The small molecule below binds the protein below.
Small molecule (SMILES): O=C1CN2C(=NN1)COc1ccccc12

Sequence of chain 1.A:
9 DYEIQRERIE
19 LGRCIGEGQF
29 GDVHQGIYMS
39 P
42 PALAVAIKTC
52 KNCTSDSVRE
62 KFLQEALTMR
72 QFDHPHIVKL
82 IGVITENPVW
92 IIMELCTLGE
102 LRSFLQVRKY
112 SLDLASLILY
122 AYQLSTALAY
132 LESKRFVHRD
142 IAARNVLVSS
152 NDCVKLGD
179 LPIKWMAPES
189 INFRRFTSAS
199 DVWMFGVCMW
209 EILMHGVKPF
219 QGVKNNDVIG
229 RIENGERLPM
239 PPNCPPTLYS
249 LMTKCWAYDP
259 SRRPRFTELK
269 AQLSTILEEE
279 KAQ

Binding-site contacts:
Ligand atom O7 contacts residue CYS97 of chain 1.A at 3.5 Å (h-bond).
Ligand atom C10 contacts residue CYS97 of chain 1.A at 3.2 Å (hydrophobic).
Ligand atom N2 contacts residue LEU148 of chain 1.A at 3.7 Å.
Ligand atom C12 contacts residue LEU148 of chain 1.A at 3.6 Å (hydrophobic).
Ligand atom O15 contacts residue VAL79 of chain 1.A at 3.6 Å.
Ligand atom C3 contacts residue LEU148 of chain 1.A at 3.6 Å (hydrophobic).
Ligand atom C12 contacts residue ALA47 of chain 1.A at 3.9 Å (hydrophobic).
Ligand atom C4 contacts residue VAL31 of chain 1.A at 3.9 Å (hydrophobic).
Ligand atom O7 contacts residue GLY100 of chain 1.A at 3.4 Å.
Ligand atom C13 contacts residue ILE23 of chain 1.A at 4.1 Å (hydrophobic).
Ligand atom N14 contacts residue CYS97 of chain 1.A at 3.9 Å.
Ligand atom N11 contacts residue LEU96 of chain 1.A at 3.9 Å.
Ligand atom C13 contacts residue GLY24 of chain 1.A at 3.9 Å.
Ligand atom C1 contacts residue LEU148 of chain 1.A at 3.7 Å (hydrophobic).
Ligand atom N11 contacts residue ALA47 of chain 1.A at 3.6 Å.
Ligand atom O15 contacts residue MET94 of chain 1.A at 3.4 Å.
Ligand atom N11 contacts residue GLU95 of chain 1.A at 3.6 Å (salt-bridge).
Ligand atom C9 contacts residue VAL31 of chain 1.A at 4.1 Å (hydrophobic).
Ligand atom N11 contacts residue CYS97 of chain 1.A at 3.2 Å (h-bond).
Ligand atom C5 contacts residue CYS97 of chain 1.A at 4.1 Å (hydrophobic).
Ligand atom C10 contacts residue LEU96 of chain 1.A at 3.9 Å (hydrophobic).
Ligand atom N14 contacts residue ALA47 of chain 1.A at 3.5 Å.
Ligand atom C10 contacts residue ILE23 of chain 1.A at 3.8 Å (hydrophobic).
Ligand atom C8 contacts residue ILE23 of chain 1.A at 4.0 Å (hydrophobic).
Ligand atom N14 contacts residue VAL79 of chain 1.A at 3.9 Å.
Ligand atom C8 contacts residue LEU148 of chain 1.A at 4.1 Å (hydrophobic).
Ligand atom O15 contacts residue LEU148 of chain 1.A at 4.1 Å.
Ligand atom C9 contacts residue GLU101 of chain 1.A at 4.0 Å.
Ligand atom O15 contacts residue GLU95 of chain 1.A at 4.0 Å.
Ligand atom C5 contacts residue ALA47 of chain 1.A at 4.0 Å (hydrophobic).
Ligand atom C9 contacts residue GLU25 of chain 1.A at 4.1 Å.
Ligand atom O7 contacts residue LEU148 of chain 1.A at 3.8 Å.
Ligand atom N11 contacts residue LEU148 of chain 1.A at 4.0 Å.
Ligand atom N14 contacts residue LEU148 of chain 1.A at 3.8 Å.
Ligand atom C8 contacts residue GLU101 of chain 1.A at 3.8 Å.
Ligand atom C5 contacts residue LEU148 of chain 1.A at 4.0 Å (hydrophobic).
Ligand atom C13 contacts residue GLU101 of chain 1.A at 3.5 Å.
Ligand atom N14 contacts residue GLU95 of chain 1.A at 2.9 Å (salt-bridge).
Ligand atom C6 contacts residue LEU148 of chain 1.A at 3.6 Å (hydrophobic).
Ligand atom C12 contacts residue GLU95 of chain 1.A at 3.9 Å.